Binding-site contacts:
Ligand atom C1' contacts residue LEU328 of chain 2.A at 3.9 Å (hydrophobic).
Ligand atom OP2 contacts residue PHE333 of chain 2.A at 3.3 Å.
Ligand atom C6 contacts residue GLY98 of chain 2.A at 4.1 Å.
Ligand atom OP2 contacts residue ARG391 of chain 2.A at 3.9 Å.
Ligand atom O5' contacts residue LEU328 of chain 2.A at 3.6 Å.
Ligand atom C4' contacts residue LEU328 of chain 2.A at 4.1 Å (hydrophobic).
Ligand atom C6 contacts residue PHE333 of chain 2.A at 3.7 Å (hydrophobic).
Ligand atom C2' contacts residue LEU328 of chain 2.A at 3.7 Å (hydrophobic).
Ligand atom O2 contacts residue LEU328 of chain 2.A at 2.2 Å.
Ligand atom C4 contacts residue PRO334 of chain 2.A at 3.6 Å (hydrophobic).
Ligand atom N3 contacts residue LEU328 of chain 2.A at 3.9 Å.
Ligand atom C2 contacts residue PRO334 of chain 2.A at 3.7 Å (hydrophobic).
Ligand atom O5' contacts residue PHE333 of chain 2.A at 3.8 Å.
Ligand atom O5' contacts residue GLN252 of chain 2.A at 3.1 Å (h-bond).
Ligand atom N1 contacts residue PHE333 of chain 2.A at 3.8 Å.
Ligand atom C5 contacts residue GLY98 of chain 2.A at 2.9 Å.
Ligand atom O4' contacts residue PRO334 of chain 2.A at 4.0 Å.
Ligand atom C1' contacts residue PHE333 of chain 2.A at 3.1 Å (hydrophobic).
Ligand atom C3' contacts residue PHE333 of chain 2.A at 3.8 Å (hydrophobic).
Ligand atom O3' contacts residue PHE333 of chain 2.A at 3.5 Å.
Ligand atom C7 contacts residue TYR336 of chain 2.A at 3.6 Å (hydrophobic).
Ligand atom O4' contacts residue GLN252 of chain 2.A at 3.9 Å.
Ligand atom C5' contacts residue PHE333 of chain 2.A at 3.2 Å (hydrophobic).
Ligand atom N3 contacts residue PRO334 of chain 2.A at 3.5 Å.
Ligand atom C4' contacts residue GLN252 of chain 2.A at 3.5 Å.
Ligand atom P contacts residue PHE333 of chain 2.A at 3.8 Å.
Ligand atom O2 contacts residue PRO334 of chain 2.A at 3.8 Å.
Ligand atom C2' contacts residue PHE333 of chain 2.A at 2.9 Å (hydrophobic).
Ligand atom OP1 contacts residue GLN252 of chain 2.A at 3.7 Å.
Ligand atom O4 contacts residue ALA259 of chain 2.A at 3.2 Å.
Ligand atom N1 contacts residue LEU328 of chain 2.A at 3.8 Å.
Ligand atom OP2 contacts residue GLU102 of chain 2.A at 3.5 Å (salt-bridge).
Ligand atom OP2 contacts residue GLN252 of chain 2.A at 4.1 Å.
Ligand atom OP1 contacts residue ARG391 of chain 2.A at 3.8 Å.
Ligand atom C4 contacts residue GLY98 of chain 2.A at 3.2 Å.
Ligand atom C5' contacts residue GLN252 of chain 2.A at 3.4 Å.
Ligand atom O4 contacts residue PRO334 of chain 2.A at 3.7 Å.
Ligand atom C2 contacts residue LEU328 of chain 2.A at 3.0 Å (hydrophobic).
Ligand atom O4' contacts residue LEU328 of chain 2.A at 3.0 Å.
Ligand atom O4 contacts residue GLY98 of chain 2.A at 2.8 Å (h-bond).

The small molecule below binds the protein below.
Small molecule (SMILES): Cc1cn([C@H]2C[C@H](O[P](=O)(O)OC[C@H]3O[C@@H](n4cc(C)c(=O)[nH]c4=O)C[C@@H]3O)[C@@H](CO[P](=O)(O)O[C@H]3C[C@H](n4ccc(=O)[nH]c4=O)O[C@@H]3COP(=O)=O)O2)c(=O)[nH]c1=O

Sequence of chain 2.A:
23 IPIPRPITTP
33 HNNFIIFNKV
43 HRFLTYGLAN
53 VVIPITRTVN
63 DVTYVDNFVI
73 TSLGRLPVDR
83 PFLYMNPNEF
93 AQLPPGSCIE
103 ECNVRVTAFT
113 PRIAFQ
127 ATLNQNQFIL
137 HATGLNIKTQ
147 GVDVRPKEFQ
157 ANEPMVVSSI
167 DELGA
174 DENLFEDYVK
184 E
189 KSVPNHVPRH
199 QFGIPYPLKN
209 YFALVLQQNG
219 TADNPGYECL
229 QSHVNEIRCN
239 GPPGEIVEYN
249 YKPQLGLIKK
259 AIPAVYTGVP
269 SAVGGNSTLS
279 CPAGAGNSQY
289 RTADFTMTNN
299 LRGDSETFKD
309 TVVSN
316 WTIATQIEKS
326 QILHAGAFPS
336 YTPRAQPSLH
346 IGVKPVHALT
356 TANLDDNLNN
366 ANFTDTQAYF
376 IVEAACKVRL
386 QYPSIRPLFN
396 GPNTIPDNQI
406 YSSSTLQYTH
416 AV